A protein and the small-molecule ligand that binds it are described below.
Small molecule (SMILES): CNCc1cc(C#N)cc(OCc2ccc3c(C)cc(N)nc3c2)c1

Binding-site contacts:
Ligand atom N31 contacts residue ASN298 of chain 1.A at 3.4 Å (h-bond).
Ligand atom C08 contacts residue HEM1 of chain 1.C at 3.7 Å.
Ligand atom C07 contacts residue VAL296 of chain 1.A at 3.3 Å (hydrophobic).
Ligand atom C07 contacts residue HEM1 of chain 1.C at 3.9 Å.
Ligand atom C09 contacts residue HEM1 of chain 1.C at 3.5 Å.
Ligand atom C11 contacts residue GLY315 of chain 1.A at 3.8 Å.
Ligand atom C02 contacts residue HEM1 of chain 1.C at 3.4 Å.
Ligand atom C03 contacts residue PRO294 of chain 1.A at 3.9 Å (hydrophobic).
Ligand atom C26 contacts residue HEM1 of chain 1.C at 3.2 Å.
Ligand atom O13 contacts residue HEM1 of chain 1.C at 3.2 Å (h-bond).
Ligand atom C27 contacts residue HEM1 of chain 1.C at 4.0 Å.
Ligand atom C11 contacts residue HEM1 of chain 1.C at 3.5 Å.
Ligand atom N02 contacts residue PRO294 of chain 1.A at 4.1 Å.
Ligand atom C10 contacts residue GLU321 of chain 1.A at 3.4 Å.
Ligand atom C02 contacts residue GLU321 of chain 1.A at 3.6 Å.
Ligand atom C09 contacts residue GLU321 of chain 1.A at 3.2 Å.
Ligand atom C03 contacts residue HEM1 of chain 1.C at 3.1 Å.
Ligand atom C22 contacts residue HEM1 of chain 1.C at 3.4 Å.
Ligand atom C12 contacts residue HEM1 of chain 1.C at 3.2 Å.
Ligand atom C21 contacts residue HEM1 of chain 1.C at 3.1 Å.
Ligand atom N01 contacts residue GLU321 of chain 1.A at 2.8 Å (salt-bridge).
Ligand atom C25 contacts residue HEM1 of chain 1.C at 4.1 Å.
Ligand atom C27 contacts residue TRP407 of chain 1.A at 3.8 Å (hydrophobic).
Ligand atom N02 contacts residue TYR317 of chain 1.A at 3.8 Å.
Ligand atom C10 contacts residue HEM1 of chain 1.C at 3.7 Å.
Ligand atom N02 contacts residue HEM1 of chain 1.C at 3.2 Å.
Ligand atom C06 contacts residue VAL296 of chain 1.A at 3.4 Å (hydrophobic).
Ligand atom N01 contacts residue HEM1 of chain 1.C at 3.5 Å.
Ligand atom C29 contacts residue ARG325 of chain 1.A at 3.7 Å.
Ligand atom C02 contacts residue TRP316 of chain 1.A at 3.9 Å (hydrophobic).
Ligand atom C04 contacts residue HEM1 of chain 1.C at 3.7 Å.
Ligand atom C11 contacts residue PRO294 of chain 1.A at 4.0 Å (hydrophobic).
Ligand atom N02 contacts residue TRP316 of chain 1.A at 2.8 Å (h-bond).
Ligand atom N28 contacts residue HEM1 of chain 1.C at 3.3 Å (h-bond).
Ligand atom C23 contacts residue HEM1 of chain 1.C at 4.0 Å.
Ligand atom C02 contacts residue PRO294 of chain 1.A at 4.1 Å (hydrophobic).
Ligand atom N02 contacts residue GLU321 of chain 1.A at 3.0 Å (salt-bridge).
Ligand atom C11 contacts residue PHE313 of chain 1.A at 4.0 Å (hydrophobic).
Ligand atom C05 contacts residue HEM1 of chain 1.C at 4.1 Å.
Ligand atom N02 contacts residue MET318 of chain 1.A at 4.0 Å.

Sequence of chain 1.A:
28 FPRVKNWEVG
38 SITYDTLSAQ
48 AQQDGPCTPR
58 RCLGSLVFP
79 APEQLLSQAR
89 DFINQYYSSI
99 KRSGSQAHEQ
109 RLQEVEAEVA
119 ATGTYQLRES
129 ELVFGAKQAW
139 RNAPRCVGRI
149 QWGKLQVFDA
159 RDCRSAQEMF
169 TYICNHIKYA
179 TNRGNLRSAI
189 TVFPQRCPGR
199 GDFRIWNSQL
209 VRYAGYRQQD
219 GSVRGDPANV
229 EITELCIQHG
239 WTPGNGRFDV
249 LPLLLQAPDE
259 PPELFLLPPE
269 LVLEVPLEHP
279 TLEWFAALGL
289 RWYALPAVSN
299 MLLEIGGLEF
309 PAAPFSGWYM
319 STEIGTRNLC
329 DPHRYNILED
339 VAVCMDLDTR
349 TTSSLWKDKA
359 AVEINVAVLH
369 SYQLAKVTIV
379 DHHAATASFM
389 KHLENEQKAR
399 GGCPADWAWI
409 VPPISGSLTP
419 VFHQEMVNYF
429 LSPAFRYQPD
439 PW